Binding-site contacts:
Ligand atom O6 contacts residue GLN83 of chain 2.B at 3.6 Å (h-bond).
Ligand atom C1 contacts residue ILE97 of chain 2.B at 4.0 Å (hydrophobic).
Ligand atom O2 contacts residue VAL81 of chain 2.B at 3.7 Å.
Ligand atom O2 contacts residue GLN95 of chain 2.B at 3.4 Å (h-bond).
Ligand atom C2 contacts residue GLN83 of chain 2.B at 3.4 Å.
Ligand atom O3 contacts residue GLN83 of chain 2.B at 3.0 Å (h-bond).
Ligand atom O6 contacts residue ILE97 of chain 2.B at 3.9 Å.
Ligand atom C6 contacts residue TRP127 of chain 2.B at 3.9 Å (hydrophobic).
Ligand atom C6 contacts residue TRP22 of chain 2.B at 3.3 Å (hydrophobic).
Ligand atom C1 contacts residue GLN95 of chain 2.B at 3.9 Å.
Ligand atom O4 contacts residue GLN95 of chain 2.B at 2.9 Å (h-bond).
Ligand atom O6 contacts residue GLU123 of chain 2.B at 2.6 Å (salt-bridge).
Ligand atom O3 contacts residue GLN23 of chain 2.B at 3.1 Å (h-bond).
Ligand atom O4 contacts residue TRP127 of chain 2.B at 3.6 Å.
Ligand atom C6 contacts residue GLU123 of chain 2.B at 3.4 Å.
Ligand atom O2 contacts residue GLN83 of chain 2.B at 2.8 Å (h-bond).
Ligand atom O5 contacts residue TRP22 of chain 2.B at 3.5 Å.
Ligand atom C2 contacts residue TRP127 of chain 2.B at 3.7 Å (hydrophobic).
Ligand atom O6 contacts residue TRP127 of chain 2.B at 3.6 Å (h-bond).
Ligand atom C5 contacts residue TRP127 of chain 2.B at 3.8 Å (hydrophobic).
Ligand atom C5 contacts residue ILE97 of chain 2.B at 3.9 Å (hydrophobic).
Ligand atom C2 contacts residue TRP22 of chain 2.B at 3.9 Å (hydrophobic).
Ligand atom O3 contacts residue ILE97 of chain 2.B at 3.7 Å.
Ligand atom C5 contacts residue GLN95 of chain 2.B at 3.9 Å.
Ligand atom O6 contacts residue ASP79 of chain 2.B at 2.6 Å (salt-bridge).
Ligand atom O3 contacts residue ALA125 of chain 2.B at 3.6 Å.
Ligand atom C2 contacts residue ASN99 of chain 2.B at 3.6 Å.
Ligand atom O2 contacts residue TRP127 of chain 2.B at 3.2 Å.
Ligand atom C3 contacts residue GLN95 of chain 2.B at 3.5 Å.
Ligand atom O5 contacts residue ILE97 of chain 2.B at 3.9 Å.
Ligand atom O3 contacts residue ASN99 of chain 2.B at 3.1 Å (h-bond).
Ligand atom O2 contacts residue ASN99 of chain 2.B at 2.7 Å (h-bond).
Ligand atom C6 contacts residue VAL81 of chain 2.B at 3.7 Å (hydrophobic).
Ligand atom O3 contacts residue TRP22 of chain 2.B at 3.9 Å.
Ligand atom C4 contacts residue GLN95 of chain 2.B at 3.8 Å.
Ligand atom C4 contacts residue ILE97 of chain 2.B at 3.8 Å (hydrophobic).
Ligand atom C6 contacts residue ASP79 of chain 2.B at 3.4 Å.
Ligand atom C5 contacts residue TRP22 of chain 2.B at 3.8 Å (hydrophobic).
Ligand atom C4 contacts residue TRP22 of chain 2.B at 3.9 Å (hydrophobic).
Ligand atom C2 contacts residue GLN95 of chain 2.B at 3.6 Å.

This small molecule binds to this protein.
Small molecule (SMILES): OC[C@H]1O[C@@H](O[C@H]2[C@H](O)[C@@H](O)[C@H](O[C@H]3[C@H](O)[C@@H](O)[C@H](O[C@H]4[C@H](O)[C@@H](O)[C@H](O[C@H]5[C@H](O)[C@@H](O)[C@H](O)O[C@@H]5CO)O[C@@H]4CO)O[C@@H]3CO)O[C@@H]2CO)[C@H](O)[C@@H](O)[C@@H]1O

Sequence of chain 2.B:
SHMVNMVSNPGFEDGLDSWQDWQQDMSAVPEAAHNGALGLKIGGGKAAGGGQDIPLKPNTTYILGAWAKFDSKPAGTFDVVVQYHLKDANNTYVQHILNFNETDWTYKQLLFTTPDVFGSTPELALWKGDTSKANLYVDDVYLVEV